Sequence of chain 39.E:
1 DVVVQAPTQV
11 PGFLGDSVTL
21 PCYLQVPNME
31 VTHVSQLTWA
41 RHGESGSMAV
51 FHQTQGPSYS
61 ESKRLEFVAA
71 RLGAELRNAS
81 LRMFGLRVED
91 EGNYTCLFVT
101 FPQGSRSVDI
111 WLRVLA

This protein binds this small molecule.
Small molecule (SMILES): CC(=O)N[C@H]1[C@H](O[C@H]2[C@H](O)[C@@H](NC(C)=O)CO[C@@H]2CO[C@@H]2O[C@@H](C)[C@@H](O)[C@@H](O)[C@@H]2O)O[C@H](CO)[C@@H](O[C@@H]2O[C@H](CO)[C@@H](O)[C@H](O[C@H]3O[C@H](CO)[C@@H](O)[C@H](O)[C@@H]3O)[C@@H]2O)[C@@H]1O

Binding-site contacts:
Ligand atom N2 contacts residue GLY92 of chain 39.E at 4.2 Å.
Ligand atom C1 contacts residue TRP111 of chain 39.E at 3.9 Å (hydrophobic).
Ligand atom N2 contacts residue TRP111 of chain 39.E at 3.5 Å.
Ligand atom C2 contacts residue TRP111 of chain 39.E at 4.1 Å (hydrophobic).
Ligand atom C2 contacts residue ASN93 of chain 39.E at 1.8 Å.
Ligand atom O5 contacts residue ASN93 of chain 39.E at 2.3 Å (h-bond).
Ligand atom C4 contacts residue TRP111 of chain 39.E at 4.0 Å (hydrophobic).
Ligand atom C6 contacts residue ASN93 of chain 39.E at 3.1 Å.
Ligand atom O5 contacts residue TRP111 of chain 39.E at 4.3 Å.
Ligand atom O3 contacts residue ASN93 of chain 39.E at 4.0 Å.
Ligand atom C1 contacts residue ASN93 of chain 39.E at 1.4 Å.
Ligand atom C7 contacts residue GLY92 of chain 39.E at 4.2 Å.
Ligand atom C3 contacts residue ASN93 of chain 39.E at 3.1 Å.
Ligand atom O3 contacts residue TRP111 of chain 39.E at 4.3 Å.
Ligand atom C3 contacts residue TRP111 of chain 39.E at 3.7 Å (hydrophobic).
Ligand atom C4 contacts residue ASN93 of chain 39.E at 3.6 Å.
Ligand atom O7 contacts residue TRP111 of chain 39.E at 3.6 Å.
Ligand atom C6 contacts residue HIS42 of chain 39.E at 4.3 Å.
Ligand atom N2 contacts residue ASN93 of chain 39.E at 2.5 Å (h-bond).
Ligand atom C8 contacts residue GLY92 of chain 39.E at 3.6 Å.
Ligand atom C5 contacts residue TRP111 of chain 39.E at 3.7 Å (hydrophobic).
Ligand atom C8 contacts residue TRP111 of chain 39.E at 3.3 Å (hydrophobic).
Ligand atom C5 contacts residue ASN93 of chain 39.E at 3.5 Å.
Ligand atom O5 contacts residue ASN93 of chain 39.E at 4.1 Å.
Ligand atom O4 contacts residue TRP111 of chain 39.E at 3.4 Å.
Ligand atom O7 contacts residue ASN93 of chain 39.E at 3.9 Å.
Ligand atom C7 contacts residue TRP111 of chain 39.E at 3.8 Å (hydrophobic).
Ligand atom C8 contacts residue GLU91 of chain 39.E at 3.8 Å.
Ligand atom C5 contacts residue ASN93 of chain 39.E at 4.0 Å.
Ligand atom C7 contacts residue ASN93 of chain 39.E at 3.5 Å.